Binding-site contacts:
Ligand atom C4 contacts residue ASN154 of chain 40.A at 4.3 Å.
Ligand atom C1 contacts residue THR160 of chain 40.A at 3.0 Å.
Ligand atom C7 contacts residue ASN154 of chain 40.A at 3.0 Å.
Ligand atom C8 contacts residue VAL153 of chain 40.A at 4.4 Å (hydrophobic).
Ligand atom C8 contacts residue ILE152 of chain 40.A at 4.3 Å (hydrophobic).
Ligand atom C1 contacts residue ASN154 of chain 40.A at 1.6 Å.
Ligand atom O5 contacts residue ASN154 of chain 40.A at 2.4 Å (h-bond).
Ligand atom O7 contacts residue THR160 of chain 40.A at 2.5 Å.
Ligand atom O6 contacts residue HIS158 of chain 40.A at 3.4 Å (h-bond).
Ligand atom C3 contacts residue ASN154 of chain 40.A at 3.9 Å.
Ligand atom O5 contacts residue THR160 of chain 40.A at 3.2 Å.
Ligand atom C6 contacts residue THR160 of chain 40.A at 3.7 Å.
Ligand atom C3 contacts residue THR160 of chain 40.A at 3.9 Å.
Ligand atom C2 contacts residue THR160 of chain 40.A at 2.7 Å.
Ligand atom O7 contacts residue ASN154 of chain 40.A at 2.7 Å (h-bond).
Ligand atom N2 contacts residue ASN154 of chain 40.A at 3.0 Å (h-bond).
Ligand atom C4 contacts residue THR160 of chain 40.A at 3.6 Å.
Ligand atom C5 contacts residue ASN154 of chain 40.A at 3.8 Å.
Ligand atom C8 contacts residue ASN154 of chain 40.A at 4.1 Å.
Ligand atom C7 contacts residue THR160 of chain 40.A at 3.4 Å.
Ligand atom C5 contacts residue THR160 of chain 40.A at 3.7 Å.
Ligand atom O3 contacts residue THR160 of chain 40.A at 4.3 Å.
Ligand atom N2 contacts residue THR160 of chain 40.A at 3.5 Å.
Ligand atom C6 contacts residue HIS158 of chain 40.A at 4.0 Å.
Ligand atom O7 contacts residue ASP161 of chain 40.A at 3.7 Å.
Ligand atom C2 contacts residue ASN154 of chain 40.A at 2.5 Å.
Ligand atom O5 contacts residue HIS158 of chain 40.A at 3.8 Å.

A small-molecule ligand and the protein it binds are described below.
Small molecule (SMILES): CC(=O)N[C@@H]1[C@@H](O)[C@H](O)[C@@H](CO)O[C@H]1O

Sequence of chain 40.A:
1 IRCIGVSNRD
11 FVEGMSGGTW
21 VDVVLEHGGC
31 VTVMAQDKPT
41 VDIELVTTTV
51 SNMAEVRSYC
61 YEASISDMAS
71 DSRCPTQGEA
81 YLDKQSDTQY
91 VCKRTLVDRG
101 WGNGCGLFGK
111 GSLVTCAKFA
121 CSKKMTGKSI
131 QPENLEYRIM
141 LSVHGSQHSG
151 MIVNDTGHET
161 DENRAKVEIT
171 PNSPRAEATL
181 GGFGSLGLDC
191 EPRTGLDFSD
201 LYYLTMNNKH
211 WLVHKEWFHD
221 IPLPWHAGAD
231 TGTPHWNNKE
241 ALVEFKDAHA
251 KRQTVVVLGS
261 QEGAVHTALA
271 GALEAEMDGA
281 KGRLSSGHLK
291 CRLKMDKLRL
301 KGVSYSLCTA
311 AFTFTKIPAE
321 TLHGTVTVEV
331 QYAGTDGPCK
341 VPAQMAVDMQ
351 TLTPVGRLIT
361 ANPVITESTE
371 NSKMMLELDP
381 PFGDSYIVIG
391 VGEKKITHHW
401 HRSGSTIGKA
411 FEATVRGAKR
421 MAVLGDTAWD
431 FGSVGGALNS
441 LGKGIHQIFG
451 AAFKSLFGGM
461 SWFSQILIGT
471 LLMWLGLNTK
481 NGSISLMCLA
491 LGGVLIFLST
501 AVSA